Sequence of chain 1.A:
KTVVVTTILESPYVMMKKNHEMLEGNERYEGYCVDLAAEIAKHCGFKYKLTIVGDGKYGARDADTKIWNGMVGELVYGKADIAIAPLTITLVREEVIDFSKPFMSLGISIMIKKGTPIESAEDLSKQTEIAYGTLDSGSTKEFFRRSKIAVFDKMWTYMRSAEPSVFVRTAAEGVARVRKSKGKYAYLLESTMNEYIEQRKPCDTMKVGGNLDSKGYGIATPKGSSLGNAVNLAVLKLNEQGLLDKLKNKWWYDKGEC

Binding-site contacts:
Ligand atom CD contacts residue GLU193 of chain 1.A at 4.0 Å.
Ligand atom N contacts residue SER142 of chain 1.A at 4.1 Å.
Ligand atom CA contacts residue PRO89 of chain 1.A at 4.0 Å (hydrophobic).
Ligand atom N contacts residue GLU193 of chain 1.A at 2.8 Å (salt-bridge).
Ligand atom OXT contacts residue TYR61 of chain 1.A at 3.5 Å.
Ligand atom CB contacts residue GLU193 of chain 1.A at 4.0 Å.
Ligand atom OE2 contacts residue LEU138 of chain 1.A at 4.1 Å.
Ligand atom C contacts residue SER142 of chain 1.A at 3.4 Å.
Ligand atom CA contacts residue GLU193 of chain 1.A at 3.3 Å.
Ligand atom O contacts residue GLY141 of chain 1.A at 3.2 Å.
Ligand atom C contacts residue ARG96 of chain 1.A at 3.4 Å.
Ligand atom OE2 contacts residue GLY141 of chain 1.A at 3.6 Å.
Ligand atom CA contacts residue THR91 of chain 1.A at 3.3 Å.
Ligand atom OE1 contacts residue GLU193 of chain 1.A at 3.9 Å.
Ligand atom OXT contacts residue PRO89 of chain 1.A at 3.7 Å.
Ligand atom CD contacts residue LEU138 of chain 1.A at 3.9 Å (hydrophobic).
Ligand atom CD contacts residue THR143 of chain 1.A at 3.2 Å.
Ligand atom OE2 contacts residue THR143 of chain 1.A at 3.1 Å (h-bond).
Ligand atom C contacts residue THR91 of chain 1.A at 3.5 Å.
Ligand atom CG contacts residue GLU193 of chain 1.A at 3.5 Å.
Ligand atom OE2 contacts residue SER142 of chain 1.A at 3.2 Å (h-bond).
Ligand atom N contacts residue THR91 of chain 1.A at 2.8 Å (h-bond).
Ligand atom CA contacts residue TYR61 of chain 1.A at 4.1 Å (hydrophobic).
Ligand atom N contacts residue TYR220 of chain 1.A at 3.5 Å.
Ligand atom N contacts residue TYR61 of chain 1.A at 4.1 Å.
Ligand atom OXT contacts residue LEU90 of chain 1.A at 3.6 Å.
Ligand atom C contacts residue TYR61 of chain 1.A at 3.7 Å (hydrophobic).
Ligand atom N contacts residue PRO89 of chain 1.A at 2.8 Å (h-bond).
Ligand atom CB contacts residue LEU138 of chain 1.A at 4.2 Å (hydrophobic).
Ligand atom OXT contacts residue ARG96 of chain 1.A at 2.8 Å (salt-bridge).
Ligand atom CB contacts residue TYR61 of chain 1.A at 3.5 Å (hydrophobic).
Ligand atom O contacts residue SER142 of chain 1.A at 2.8 Å (h-bond).
Ligand atom CA contacts residue SER142 of chain 1.A at 3.3 Å.
Ligand atom CG contacts residue TYR61 of chain 1.A at 4.1 Å (hydrophobic).
Ligand atom OXT contacts residue THR91 of chain 1.A at 2.9 Å (h-bond).
Ligand atom OXT contacts residue SER142 of chain 1.A at 4.1 Å.
Ligand atom OE1 contacts residue THR143 of chain 1.A at 2.6 Å (h-bond).
Ligand atom O contacts residue TYR61 of chain 1.A at 3.4 Å.
Ligand atom CG contacts residue LEU138 of chain 1.A at 3.8 Å (hydrophobic).
Ligand atom O contacts residue ARG96 of chain 1.A at 2.8 Å (salt-bridge).

This protein binds this small molecule.
Small molecule (SMILES): N[C@@H](CCC(=O)O)C(=O)O